Binding-site contacts:
Ligand atom N2 contacts residue GLU291 of chain 3.A at 2.9 Å (salt-bridge).
Ligand atom C6 contacts residue PHE138 of chain 3.A at 3.9 Å (hydrophobic).
Ligand atom O6 contacts residue TRP199 of chain 3.A at 3.3 Å.
Ligand atom C6 contacts residue TRP199 of chain 3.A at 3.7 Å (hydrophobic).
Ligand atom C4 contacts residue ASN237 of chain 3.A at 3.7 Å.
Ligand atom O2 contacts residue TYR235 of chain 3.A at 3.1 Å (h-bond).
Ligand atom O6 contacts residue THR202 of chain 3.A at 3.7 Å.
Ligand atom O5 contacts residue TRP199 of chain 3.A at 3.8 Å.
Ligand atom C5 contacts residue TYR235 of chain 3.A at 3.6 Å (hydrophobic).
Ligand atom O2 contacts residue GLU291 of chain 3.A at 3.9 Å.
Ligand atom C8 contacts residue GLU291 of chain 3.A at 3.9 Å.
Ligand atom O5 contacts residue LEU173 of chain 3.A at 3.8 Å.
Ligand atom C3 contacts residue ASN237 of chain 3.A at 3.5 Å.
Ligand atom O4 contacts residue ASN237 of chain 3.A at 2.9 Å (h-bond).
Ligand atom C4 contacts residue HIS103 of chain 3.A at 3.3 Å.
Ligand atom C1 contacts residue GLU291 of chain 3.A at 3.8 Å.
Ligand atom C6 contacts residue THR202 of chain 3.A at 3.7 Å.
Ligand atom C6 contacts residue TYR235 of chain 3.A at 3.8 Å (hydrophobic).
Ligand atom C5 contacts residue ASN230 of chain 3.A at 3.8 Å.
Ligand atom O6 contacts residue ASN230 of chain 3.A at 3.4 Å (h-bond).
Ligand atom C1 contacts residue LEU173 of chain 3.A at 3.8 Å (hydrophobic).
Ligand atom C1 contacts residue TYR235 of chain 3.A at 3.7 Å (hydrophobic).
Ligand atom O6 contacts residue LEU173 of chain 3.A at 3.7 Å.
Ligand atom C6 contacts residue ASN230 of chain 3.A at 3.6 Å.
Ligand atom C3 contacts residue LEU173 of chain 3.A at 3.9 Å (hydrophobic).
Ligand atom C3 contacts residue ASN206 of chain 3.A at 3.4 Å.
Ligand atom O3 contacts residue GLY102 of chain 3.A at 3.6 Å (h-bond).
Ligand atom O3 contacts residue ASN237 of chain 3.A at 3.9 Å.
Ligand atom O5 contacts residue ASN230 of chain 3.A at 3.8 Å.
Ligand atom O3 contacts residue HIS103 of chain 3.A at 3.8 Å.
Ligand atom O6 contacts residue THR198 of chain 3.A at 3.4 Å.
Ligand atom O5 contacts residue TRP199 of chain 3.A at 3.6 Å.
Ligand atom O3 contacts residue GLN133 of chain 3.A at 3.7 Å.
Ligand atom C2 contacts residue GLU291 of chain 3.A at 3.5 Å.
Ligand atom C8 contacts residue ALA290 of chain 3.A at 3.7 Å (hydrophobic).
Ligand atom O4 contacts residue GLN133 of chain 3.A at 3.0 Å (h-bond).
Ligand atom O3 contacts residue ASN206 of chain 3.A at 2.6 Å (h-bond).
Ligand atom O3 contacts residue TRP205 of chain 3.A at 3.6 Å (h-bond).
Ligand atom C3 contacts residue GLU291 of chain 3.A at 3.5 Å.
Ligand atom O4 contacts residue HIS103 of chain 3.A at 2.7 Å (h-bond).

The small molecule below binds the protein below.
Small molecule (SMILES): CC(=O)N[C@H]1[C@H](O[C@@H]2[C@@H](O)[C@@H](O)O[C@H](CO)[C@@H]2O[C@H]2O[C@H](CO[C@@H]3O[C@@H](C)[C@H](O)[C@@H](O)[C@H]3O)[C@@H](O)[C@H](O)[C@H]2O)O[C@H](CO)[C@@H](O)[C@@H]1O

Sequence of chain 3.A:
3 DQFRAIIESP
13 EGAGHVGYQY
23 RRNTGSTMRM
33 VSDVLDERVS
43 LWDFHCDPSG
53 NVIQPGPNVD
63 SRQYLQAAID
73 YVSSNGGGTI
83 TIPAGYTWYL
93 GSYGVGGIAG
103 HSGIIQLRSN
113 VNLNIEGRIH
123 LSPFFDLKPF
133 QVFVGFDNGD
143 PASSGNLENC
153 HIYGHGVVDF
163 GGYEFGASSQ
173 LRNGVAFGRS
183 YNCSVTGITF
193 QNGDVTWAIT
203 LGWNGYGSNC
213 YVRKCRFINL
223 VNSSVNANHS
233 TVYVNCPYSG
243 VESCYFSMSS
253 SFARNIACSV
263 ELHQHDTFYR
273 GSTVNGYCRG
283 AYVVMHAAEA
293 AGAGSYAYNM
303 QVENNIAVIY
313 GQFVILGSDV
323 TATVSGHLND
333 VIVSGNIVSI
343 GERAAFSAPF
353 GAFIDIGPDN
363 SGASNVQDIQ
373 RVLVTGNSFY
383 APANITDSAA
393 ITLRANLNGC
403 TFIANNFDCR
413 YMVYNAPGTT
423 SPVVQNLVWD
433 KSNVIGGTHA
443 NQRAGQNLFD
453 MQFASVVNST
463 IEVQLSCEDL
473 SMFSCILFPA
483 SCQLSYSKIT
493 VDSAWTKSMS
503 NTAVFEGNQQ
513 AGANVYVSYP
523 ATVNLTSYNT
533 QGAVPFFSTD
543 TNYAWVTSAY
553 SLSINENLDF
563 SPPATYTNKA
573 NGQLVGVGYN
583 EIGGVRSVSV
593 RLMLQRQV